A small-molecule ligand and the protein it binds are described below.
Small molecule (SMILES): CNc1ncc2cc(-c3cc(NC(=O)NCCC(C)(C)C)c(F)cc3C)c(C)nc2n1

Sequence of chain 1.A:
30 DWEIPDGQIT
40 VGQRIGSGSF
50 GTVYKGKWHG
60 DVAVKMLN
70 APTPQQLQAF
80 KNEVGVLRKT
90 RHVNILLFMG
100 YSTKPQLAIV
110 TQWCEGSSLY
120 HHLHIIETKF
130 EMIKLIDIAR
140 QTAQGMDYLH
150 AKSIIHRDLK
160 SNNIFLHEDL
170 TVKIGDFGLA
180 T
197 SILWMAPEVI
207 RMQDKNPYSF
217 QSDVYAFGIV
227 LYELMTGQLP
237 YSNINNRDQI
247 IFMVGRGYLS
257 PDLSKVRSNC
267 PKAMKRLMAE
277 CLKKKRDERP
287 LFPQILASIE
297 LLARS

Binding-site contacts:
Ligand atom C21 contacts residue ALA62 of chain 1.A at 3.7 Å (hydrophobic).
Ligand atom C7 contacts residue THR110 of chain 1.A at 3.2 Å.
Ligand atom C15 contacts residue ASP175 of chain 1.A at 3.5 Å.
Ligand atom C19 contacts residue THR110 of chain 1.A at 3.7 Å.
Ligand atom C21 contacts residue LYS64 of chain 1.A at 3.6 Å.
Ligand atom C18 contacts residue LYS64 of chain 1.A at 3.7 Å.
Ligand atom F20 contacts residue LEU86 of chain 1.A at 3.3 Å.
Ligand atom N24 contacts residue GLU82 of chain 1.A at 3.1 Å (salt-bridge).
Ligand atom O29 contacts residue GLY174 of chain 1.A at 3.5 Å.
Ligand atom C19 contacts residue LYS64 of chain 1.A at 3.8 Å.
Ligand atom O29 contacts residue ASP175 of chain 1.A at 3.0 Å (salt-bridge).
Ligand atom C23 contacts residue ASP175 of chain 1.A at 3.5 Å.
Ligand atom C18 contacts residue THR110 of chain 1.A at 3.6 Å.
Ligand atom C21 contacts residue THR110 of chain 1.A at 3.5 Å.
Ligand atom C16 contacts residue GLU82 of chain 1.A at 3.5 Å.
Ligand atom C1 contacts residue GLN111 of chain 1.A at 3.3 Å.
Ligand atom C6 contacts residue ALA62 of chain 1.A at 3.5 Å (hydrophobic).
Ligand atom C25 contacts residue ASP175 of chain 1.A at 3.6 Å.
Ligand atom O29 contacts residue LEU95 of chain 1.A at 3.3 Å.
Ligand atom C23 contacts residue GLU82 of chain 1.A at 3.3 Å.
Ligand atom N22 contacts residue GLU82 of chain 1.A at 2.6 Å (salt-bridge).
Ligand atom C26 contacts residue LEU86 of chain 1.A at 3.6 Å (hydrophobic).
Ligand atom N2 contacts residue CYS113 of chain 1.A at 3.0 Å (h-bond).
Ligand atom C5 contacts residue PHE176 of chain 1.A at 3.4 Å (hydrophobic).
Ligand atom F20 contacts residue ILE108 of chain 1.A at 3.4 Å.
Ligand atom N24 contacts residue ASP175 of chain 1.A at 3.7 Å.
Ligand atom F20 contacts residue GLU82 of chain 1.A at 3.1 Å.
Ligand atom C1 contacts residue ALA62 of chain 1.A at 3.4 Å (hydrophobic).
Ligand atom C1 contacts residue CYS113 of chain 1.A at 3.8 Å (hydrophobic).
Ligand atom C15 contacts residue LEU95 of chain 1.A at 3.8 Å (hydrophobic).
Ligand atom C21 contacts residue ILE108 of chain 1.A at 3.8 Å (hydrophobic).
Ligand atom C6 contacts residue PHE176 of chain 1.A at 3.7 Å (hydrophobic).
Ligand atom C7 contacts residue ALA62 of chain 1.A at 3.6 Å (hydrophobic).
Ligand atom N13 contacts residue CYS113 of chain 1.A at 3.4 Å (h-bond).
Ligand atom C9 contacts residue PHE176 of chain 1.A at 3.7 Å (hydrophobic).
Ligand atom C17 contacts residue GLU82 of chain 1.A at 3.7 Å.
Ligand atom C11 contacts residue PHE176 of chain 1.A at 3.8 Å (hydrophobic).
Ligand atom C11 contacts residue ASP175 of chain 1.A at 3.6 Å.
Ligand atom N10 contacts residue PHE176 of chain 1.A at 3.4 Å.
Ligand atom C11 contacts residue VAL52 of chain 1.A at 3.8 Å (hydrophobic).